Binding-site contacts:
Ligand atom C15 contacts residue LEU49 of chain 1.B at 3.8 Å (hydrophobic).
Ligand atom C17 contacts residue ILE29 of chain 1.A at 3.9 Å (hydrophobic).
Ligand atom F33 contacts residue ARG23 of chain 1.A at 3.3 Å.
Ligand atom C15 contacts residue TYR63 of chain 1.A at 3.9 Å (hydrophobic).
Ligand atom C15 contacts residue ILE93 of chain 1.A at 3.9 Å (hydrophobic).
Ligand atom C31 contacts residue LEU24 of chain 1.A at 3.9 Å (hydrophobic).
Ligand atom N03 contacts residue TYR61 of chain 1.A at 3.8 Å.
Ligand atom C35 contacts residue ALA53 of chain 1.B at 3.4 Å (hydrophobic).
Ligand atom C34 contacts residue ALA53 of chain 1.B at 3.8 Å (hydrophobic).
Ligand atom C35 contacts residue ASP27 of chain 1.A at 3.5 Å.
Ligand atom N06 contacts residue TYR61 of chain 1.A at 3.6 Å.
Ligand atom C05 contacts residue ILE29 of chain 1.A at 3.9 Å (hydrophobic).
Ligand atom F33 contacts residue PHE50 of chain 1.B at 3.4 Å.
Ligand atom C07 contacts residue ILE91 of chain 1.A at 3.9 Å (hydrophobic).
Ligand atom C30 contacts residue LEU49 of chain 1.B at 3.8 Å (hydrophobic).
Ligand atom C05 contacts residue TYR61 of chain 1.A at 3.8 Å (hydrophobic).
Ligand atom C30 contacts residue ILE29 of chain 1.A at 3.9 Å (hydrophobic).
Ligand atom C34 contacts residue ARG23 of chain 1.A at 3.6 Å.
Ligand atom C10 contacts residue ILE91 of chain 1.A at 3.6 Å (hydrophobic).
Ligand atom C12 contacts residue HIS83 of chain 1.B at 3.9 Å.
Ligand atom F33 contacts residue LEU24 of chain 1.A at 3.6 Å.
Ligand atom C21 contacts residue TYR61 of chain 1.A at 3.7 Å (hydrophobic).
Ligand atom C34 contacts residue ASP27 of chain 1.A at 3.8 Å.
Ligand atom C22 contacts residue TYR61 of chain 1.A at 3.7 Å (hydrophobic).
Ligand atom C23 contacts residue TYR61 of chain 1.A at 3.5 Å (hydrophobic).
Ligand atom O19 contacts residue MET190 of chain 1.A at 3.5 Å.
Ligand atom C16 contacts residue TYR63 of chain 1.A at 3.8 Å (hydrophobic).
Ligand atom C18 contacts residue TYR61 of chain 1.A at 3.7 Å (hydrophobic).
Ligand atom C29 contacts residue ALA53 of chain 1.B at 3.6 Å (hydrophobic).
Ligand atom C02 contacts residue TYR61 of chain 1.A at 3.9 Å (hydrophobic).
Ligand atom C16 contacts residue LEU49 of chain 1.B at 3.9 Å (hydrophobic).
Ligand atom O24 contacts residue TYR61 of chain 1.A at 3.1 Å (h-bond).
Ligand atom C11 contacts residue HIS83 of chain 1.B at 3.6 Å.
Ligand atom O26 contacts residue LEU49 of chain 1.B at 3.5 Å.
Ligand atom C15 contacts residue VAL45 of chain 1.B at 3.8 Å (hydrophobic).
Ligand atom C14 contacts residue ILE93 of chain 1.A at 3.5 Å (hydrophobic).
Ligand atom C08 contacts residue ILE91 of chain 1.A at 3.9 Å (hydrophobic).
Ligand atom C12 contacts residue ILE93 of chain 1.A at 3.7 Å (hydrophobic).
Ligand atom N20 contacts residue ILE29 of chain 1.A at 3.8 Å.
Ligand atom C13 contacts residue ILE93 of chain 1.A at 3.4 Å (hydrophobic).

A protein and the small-molecule ligand that binds it are described below.
Small molecule (SMILES): C[C@H]1C(=O)N(Cc2cccc3ccccc23)C[C@@H]2N(C(=O)NCc3ccc(F)cc3)CCC(=O)N21

Sequence of chain 1.B:
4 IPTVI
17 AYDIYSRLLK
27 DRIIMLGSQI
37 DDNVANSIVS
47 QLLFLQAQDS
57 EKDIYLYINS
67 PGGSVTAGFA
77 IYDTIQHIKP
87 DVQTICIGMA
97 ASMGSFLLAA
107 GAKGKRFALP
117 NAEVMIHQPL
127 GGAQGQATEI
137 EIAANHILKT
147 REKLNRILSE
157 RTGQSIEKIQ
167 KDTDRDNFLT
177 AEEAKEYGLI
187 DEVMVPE

Sequence of chain 1.A:
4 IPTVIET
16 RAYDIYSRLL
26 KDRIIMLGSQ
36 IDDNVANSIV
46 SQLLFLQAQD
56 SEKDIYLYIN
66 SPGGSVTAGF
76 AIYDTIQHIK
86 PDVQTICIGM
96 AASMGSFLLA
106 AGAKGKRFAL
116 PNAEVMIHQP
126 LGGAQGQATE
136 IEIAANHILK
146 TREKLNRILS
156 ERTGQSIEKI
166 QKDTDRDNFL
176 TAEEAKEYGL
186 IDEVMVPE